Binding-site contacts:
Ligand atom C6 contacts residue SER514 of chain 1.B at 3.9 Å.
Ligand atom O4 contacts residue SER514 of chain 1.B at 4.5 Å.
Ligand atom O5 contacts residue ASN512 of chain 1.B at 2.3 Å (h-bond).
Ligand atom N2 contacts residue ASN512 of chain 1.B at 3.0 Å (h-bond).
Ligand atom C3 contacts residue SER514 of chain 1.B at 4.3 Å.
Ligand atom C5 contacts residue ASN512 of chain 1.B at 3.6 Å.
Ligand atom C2 contacts residue SER514 of chain 1.B at 4.3 Å.
Ligand atom C1 contacts residue SER514 of chain 1.B at 3.4 Å.
Ligand atom C5 contacts residue SER514 of chain 1.B at 3.1 Å.
Ligand atom O5 contacts residue SER514 of chain 1.B at 3.5 Å (h-bond).
Ligand atom O7 contacts residue ASN512 of chain 1.B at 3.5 Å (h-bond).
Ligand atom C3 contacts residue ASN512 of chain 1.B at 3.8 Å.
Ligand atom C7 contacts residue ASN512 of chain 1.B at 3.4 Å.
Ligand atom C2 contacts residue ASN512 of chain 1.B at 2.5 Å.
Ligand atom C4 contacts residue SER514 of chain 1.B at 4.2 Å.
Ligand atom C1 contacts residue ASN512 of chain 1.B at 1.4 Å.
Ligand atom C4 contacts residue ASN512 of chain 1.B at 4.2 Å.

Sequence of chain 1.B:
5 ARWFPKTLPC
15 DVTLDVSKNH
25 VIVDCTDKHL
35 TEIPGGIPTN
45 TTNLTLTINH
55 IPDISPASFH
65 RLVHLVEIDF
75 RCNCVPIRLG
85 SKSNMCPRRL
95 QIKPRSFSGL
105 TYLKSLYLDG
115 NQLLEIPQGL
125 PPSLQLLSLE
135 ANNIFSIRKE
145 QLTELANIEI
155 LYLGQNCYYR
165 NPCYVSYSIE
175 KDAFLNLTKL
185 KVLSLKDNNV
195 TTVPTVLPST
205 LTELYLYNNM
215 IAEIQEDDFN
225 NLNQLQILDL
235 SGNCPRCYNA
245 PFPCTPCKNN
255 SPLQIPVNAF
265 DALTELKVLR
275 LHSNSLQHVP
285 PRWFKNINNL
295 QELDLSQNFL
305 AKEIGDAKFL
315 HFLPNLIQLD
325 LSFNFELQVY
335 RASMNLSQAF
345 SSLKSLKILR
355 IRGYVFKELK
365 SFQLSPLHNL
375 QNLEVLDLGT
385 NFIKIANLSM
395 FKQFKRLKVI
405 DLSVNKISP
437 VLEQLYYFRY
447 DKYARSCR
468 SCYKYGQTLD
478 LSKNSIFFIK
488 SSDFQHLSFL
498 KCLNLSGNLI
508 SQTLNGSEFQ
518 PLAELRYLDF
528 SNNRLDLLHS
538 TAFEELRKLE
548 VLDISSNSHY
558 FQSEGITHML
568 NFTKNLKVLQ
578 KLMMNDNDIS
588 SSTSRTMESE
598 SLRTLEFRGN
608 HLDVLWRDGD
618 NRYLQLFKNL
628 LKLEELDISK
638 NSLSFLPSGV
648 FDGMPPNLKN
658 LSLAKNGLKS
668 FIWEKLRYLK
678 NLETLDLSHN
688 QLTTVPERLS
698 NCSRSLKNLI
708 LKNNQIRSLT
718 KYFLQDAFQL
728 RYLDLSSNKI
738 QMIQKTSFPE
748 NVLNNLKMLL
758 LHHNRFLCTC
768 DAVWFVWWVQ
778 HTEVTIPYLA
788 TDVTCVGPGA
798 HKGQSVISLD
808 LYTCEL

The protein below binds the small molecule below.
Small molecule (SMILES): CC(=O)N[C@@H]1[C@@H](O)[C@H](O)[C@@H](CO)O[C@H]1O